Sequence of chain 1.A:
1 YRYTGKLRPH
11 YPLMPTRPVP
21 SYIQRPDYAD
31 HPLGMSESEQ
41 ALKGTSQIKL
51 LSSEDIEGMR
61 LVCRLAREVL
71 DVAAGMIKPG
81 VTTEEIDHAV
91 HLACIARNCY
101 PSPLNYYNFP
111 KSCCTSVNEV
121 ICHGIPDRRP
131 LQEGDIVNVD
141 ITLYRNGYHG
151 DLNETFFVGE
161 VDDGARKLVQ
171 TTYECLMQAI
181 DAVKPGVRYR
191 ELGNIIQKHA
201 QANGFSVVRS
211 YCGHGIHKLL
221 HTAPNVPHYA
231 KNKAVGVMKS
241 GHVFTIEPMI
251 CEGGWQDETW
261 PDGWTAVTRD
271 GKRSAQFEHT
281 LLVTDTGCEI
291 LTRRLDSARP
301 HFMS

A protein and the small-molecule ligand that binds it are described below.
Small molecule (SMILES): CO[C@@H]1C(=O)CC[C@@](C)(O)[C@@]1(O)[C@@]1(C)O[C@@H]1CC=C(C)C

Binding-site contacts:
Ligand atom C11 contacts residue HIS123 of chain 1.A at 1.5 Å.
Ligand atom O2A contacts residue HIS221 of chain 1.A at 4.3 Å.
Ligand atom C4 contacts residue CYS212 of chain 1.A at 3.2 Å (hydrophobic).
Ligand atom C2B contacts residue PHE109 of chain 1.A at 4.3 Å (hydrophobic).
Ligand atom C6 contacts residue TYR211 of chain 1.A at 4.2 Å (hydrophobic).
Ligand atom C4 contacts residue TYR211 of chain 1.A at 4.2 Å (hydrophobic).
Ligand atom C24 contacts residue TYR106 of chain 1.A at 4.0 Å (hydrophobic).
Ligand atom O11 contacts residue HIS123 of chain 1.A at 3.8 Å.
Ligand atom C3 contacts residue CYS212 of chain 1.A at 4.0 Å (hydrophobic).
Ligand atom C2C contacts residue PRO103 of chain 1.A at 3.8 Å (hydrophobic).
Ligand atom C23 contacts residue TYR106 of chain 1.A at 3.4 Å (hydrophobic).
Ligand atom C2C contacts residue CYS114 of chain 1.A at 4.2 Å (hydrophobic).
Ligand atom O11 contacts residue CO1 of chain 1.C at 4.2 Å.
Ligand atom O11 contacts residue CO1 of chain 1.B at 3.5 Å.
Ligand atom C25 contacts residue TYR106 of chain 1.A at 4.2 Å (hydrophobic).
Ligand atom C31 contacts residue HIS214 of chain 1.A at 3.9 Å.
Ligand atom O1 contacts residue HIS123 of chain 1.A at 2.9 Å.
Ligand atom C2B contacts residue TYR106 of chain 1.A at 4.2 Å (hydrophobic).
Ligand atom O41 contacts residue CYS212 of chain 1.A at 3.0 Å (h-bond).
Ligand atom O11 contacts residue HIS214 of chain 1.A at 3.7 Å.
Ligand atom O11 contacts residue GLU247 of chain 1.A at 4.0 Å.
Ligand atom C1 contacts residue HIS123 of chain 1.A at 2.7 Å.
Ligand atom C23 contacts residue TRP264 of chain 1.A at 4.3 Å (hydrophobic).
Ligand atom C21 contacts residue HIS123 of chain 1.A at 4.1 Å.
Ligand atom O1 contacts residue TYR211 of chain 1.A at 3.6 Å.
Ligand atom C31 contacts residue CYS212 of chain 1.A at 4.1 Å (hydrophobic).
Ligand atom C2A contacts residue HIS221 of chain 1.A at 3.9 Å.
Ligand atom C3 contacts residue HIS214 of chain 1.A at 4.0 Å.
Ligand atom C31 contacts residue HIS221 of chain 1.A at 4.0 Å.
Ligand atom C6 contacts residue GLU247 of chain 1.A at 3.6 Å.
Ligand atom C2 contacts residue HIS123 of chain 1.A at 3.5 Å.
Ligand atom C2B contacts residue TRP264 of chain 1.A at 3.7 Å (hydrophobic).
Ligand atom C2C contacts residue THR142 of chain 1.A at 4.0 Å.
Ligand atom O41 contacts residue TYR211 of chain 1.A at 3.5 Å.
Ligand atom C5 contacts residue CYS212 of chain 1.A at 3.2 Å (hydrophobic).
Ligand atom C22 contacts residue HIS123 of chain 1.A at 3.6 Å.
Ligand atom C24 contacts residue LEU220 of chain 1.A at 3.9 Å (hydrophobic).
Ligand atom C5 contacts residue TYR211 of chain 1.A at 4.0 Å (hydrophobic).
Ligand atom C5 contacts residue GLU247 of chain 1.A at 3.2 Å.
Ligand atom C6 contacts residue HIS123 of chain 1.A at 3.1 Å.